Binding-site contacts:
Ligand atom N26 contacts residue MET153 of chain 1.C at 3.7 Å.
Ligand atom C10 contacts residue GLY88 of chain 1.C at 3.7 Å.
Ligand atom N31 contacts residue TYR155 of chain 1.C at 3.7 Å.
Ligand atom N31 contacts residue MET156 of chain 1.C at 3.0 Å (h-bond).
Ligand atom O16 contacts residue ALA86 of chain 1.C at 3.5 Å (h-bond).
Ligand atom C11 contacts residue GLY85 of chain 1.C at 3.6 Å.
Ligand atom N5 contacts residue ASP117 of chain 1.C at 3.1 Å (salt-bridge).
Ligand atom C9 contacts residue GLY88 of chain 1.C at 3.7 Å.
Ligand atom N33 contacts residue ILE82 of chain 1.C at 3.4 Å.
Ligand atom C29 contacts residue LEU205 of chain 1.C at 3.4 Å (hydrophobic).
Ligand atom N18 contacts residue PHE120 of chain 1.C at 3.7 Å.
Ligand atom O32 contacts residue PHE368 of chain 1.C at 3.4 Å.
Ligand atom N34 contacts residue VAL137 of chain 1.C at 3.6 Å.
Ligand atom C8 contacts residue VAL90 of chain 1.C at 3.5 Å (hydrophobic).
Ligand atom C2 contacts residue PHE120 of chain 1.C at 3.6 Å (hydrophobic).
Ligand atom S19 contacts residue PHE87 of chain 1.C at 3.5 Å.
Ligand atom O32 contacts residue MET156 of chain 1.C at 3.5 Å (h-bond).
Ligand atom O16 contacts residue LEU107 of chain 1.C at 3.5 Å.
Ligand atom C6 contacts residue ASP117 of chain 1.C at 3.4 Å.
Ligand atom O16 contacts residue GLY88 of chain 1.C at 3.6 Å.
Ligand atom N25 contacts residue LEU205 of chain 1.C at 3.6 Å.
Ligand atom C6 contacts residue PHE87 of chain 1.C at 3.5 Å (hydrophobic).
Ligand atom C20 contacts residue VAL90 of chain 1.C at 3.5 Å (hydrophobic).
Ligand atom C12 contacts residue GLY85 of chain 1.C at 3.7 Å.
Ligand atom C30 contacts residue ALA103 of chain 1.C at 3.7 Å (hydrophobic).
Ligand atom C30 contacts residue LEU205 of chain 1.C at 3.6 Å (hydrophobic).
Ligand atom N34 contacts residue GLU154 of chain 1.C at 3.2 Å (salt-bridge).
Ligand atom O32 contacts residue ILE82 of chain 1.C at 3.5 Å.
Ligand atom N31 contacts residue GLU154 of chain 1.C at 3.5 Å (salt-bridge).
Ligand atom N31 contacts residue ALA103 of chain 1.C at 3.6 Å.
Ligand atom C3 contacts residue PHE120 of chain 1.C at 3.7 Å (hydrophobic).
Ligand atom C10 contacts residue GLY85 of chain 1.C at 3.7 Å.
Ligand atom C21 contacts residue VAL90 of chain 1.C at 3.6 Å (hydrophobic).
Ligand atom O32 contacts residue TYR155 of chain 1.C at 3.5 Å.
Ligand atom O16 contacts residue PHE87 of chain 1.C at 2.9 Å (h-bond).
Ligand atom C13 contacts residue LEU107 of chain 1.C at 3.7 Å (hydrophobic).
Ligand atom C35 contacts residue ASP117 of chain 1.C at 3.6 Å.
Ligand atom C14 contacts residue ASP216 of chain 1.C at 3.6 Å.
Ligand atom N33 contacts residue PHE368 of chain 1.C at 3.5 Å.
Ligand atom C9 contacts residue GLY85 of chain 1.C at 3.6 Å.

This protein binds this small molecule.
Small molecule (SMILES): Cc1c(C(=O)NCc2cccc(C(=O)Nc3nc4c(s3)CN(C)CC4)c2)nnn1-c1nonc1N

Sequence of chain 1.C:
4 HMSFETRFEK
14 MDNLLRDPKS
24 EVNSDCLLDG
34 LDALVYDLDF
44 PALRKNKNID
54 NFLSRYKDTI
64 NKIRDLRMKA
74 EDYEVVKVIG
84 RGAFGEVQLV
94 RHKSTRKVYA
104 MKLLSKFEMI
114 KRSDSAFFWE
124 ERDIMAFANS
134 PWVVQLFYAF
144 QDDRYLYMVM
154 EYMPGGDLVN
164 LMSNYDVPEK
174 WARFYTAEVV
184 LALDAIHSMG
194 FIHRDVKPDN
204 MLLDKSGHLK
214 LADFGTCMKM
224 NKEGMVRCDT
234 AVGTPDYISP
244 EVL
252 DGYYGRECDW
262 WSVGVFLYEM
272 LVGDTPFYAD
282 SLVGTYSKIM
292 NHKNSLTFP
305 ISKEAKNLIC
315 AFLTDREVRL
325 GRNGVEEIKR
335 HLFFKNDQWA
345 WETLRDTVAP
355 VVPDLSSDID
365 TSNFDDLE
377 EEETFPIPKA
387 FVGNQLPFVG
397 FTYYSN